Sequence of chain 1.K:
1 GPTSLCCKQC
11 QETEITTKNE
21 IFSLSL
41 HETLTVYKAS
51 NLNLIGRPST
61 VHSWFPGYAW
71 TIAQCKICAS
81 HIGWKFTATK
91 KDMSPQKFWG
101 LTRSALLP

Binding-site contacts:
Ligand atom C06 contacts residue TRP70 of chain 1.K at 3.5 Å (hydrophobic).
Ligand atom N03 contacts residue TRP70 of chain 1.K at 4.2 Å.
Ligand atom C07 contacts residue TRP84 of chain 1.K at 3.5 Å (hydrophobic).
Ligand atom C04 contacts residue HIS62 of chain 1.K at 3.9 Å.
Ligand atom O18 contacts residue TRP84 of chain 1.K at 3.7 Å.
Ligand atom N03 contacts residue SER63 of chain 1.K at 4.0 Å.
Ligand atom O16 contacts residue VAL61 of chain 1.K at 3.9 Å.
Ligand atom O05 contacts residue PHE86 of chain 1.K at 3.4 Å.
Ligand atom N03 contacts residue TRP64 of chain 1.K at 3.2 Å (h-bond).
Ligand atom C08 contacts residue TRP84 of chain 1.K at 4.3 Å (hydrophobic).
Ligand atom O05 contacts residue HIS62 of chain 1.K at 3.9 Å.
Ligand atom C02 contacts residue TRP64 of chain 1.K at 3.4 Å (hydrophobic).
Ligand atom O01 contacts residue HIS62 of chain 1.K at 3.6 Å (h-bond).
Ligand atom C08 contacts residue TRP64 of chain 1.K at 3.7 Å (hydrophobic).
Ligand atom C04 contacts residue TRP70 of chain 1.K at 3.5 Å (hydrophobic).
Ligand atom O05 contacts residue TRP64 of chain 1.K at 3.0 Å (h-bond).
Ligand atom C04 contacts residue TRP64 of chain 1.K at 3.5 Å (hydrophobic).
Ligand atom C06 contacts residue PHE86 of chain 1.K at 4.3 Å (hydrophobic).
Ligand atom O05 contacts residue TRP70 of chain 1.K at 3.4 Å.
Ligand atom C07 contacts residue TRP70 of chain 1.K at 3.6 Å (hydrophobic).
Ligand atom C04 contacts residue PHE86 of chain 1.K at 4.3 Å (hydrophobic).
Ligand atom C06 contacts residue TRP64 of chain 1.K at 4.3 Å (hydrophobic).
Ligand atom O18 contacts residue TRP64 of chain 1.K at 4.3 Å.
Ligand atom O16 contacts residue TRP70 of chain 1.K at 3.5 Å.
Ligand atom O16 contacts residue HIS62 of chain 1.K at 3.9 Å.
Ligand atom C04 contacts residue SER63 of chain 1.K at 4.1 Å.
Ligand atom N03 contacts residue HIS62 of chain 1.K at 2.9 Å (h-bond).
Ligand atom O01 contacts residue TRP64 of chain 1.K at 3.1 Å (h-bond).
Ligand atom C4 contacts residue TRP70 of chain 1.K at 4.4 Å (hydrophobic).
Ligand atom O05 contacts residue SER63 of chain 1.K at 3.4 Å.
Ligand atom C02 contacts residue HIS62 of chain 1.K at 3.7 Å.
Ligand atom C06 contacts residue TRP84 of chain 1.K at 3.7 Å (hydrophobic).

The protein below binds the small molecule below.
Small molecule (SMILES): O=C1CC[C@H](N2C(=O)c3ccccc3C2=O)C(=O)N1